Binding-site contacts:
Ligand atom C8 contacts residue ASP152 of chain 1.C at 3.5 Å.
Ligand atom N2 contacts residue ASP152 of chain 1.C at 4.5 Å.
Ligand atom C7 contacts residue ASP152 of chain 1.C at 4.5 Å.
Ligand atom C4 contacts residue ASN151 of chain 1.C at 4.3 Å.
Ligand atom C7 contacts residue ASN151 of chain 1.C at 3.2 Å.
Ligand atom O7 contacts residue ASN151 of chain 1.C at 3.0 Å (h-bond).
Ligand atom C2 contacts residue ASN151 of chain 1.C at 2.6 Å.
Ligand atom C1 contacts residue ASN151 of chain 1.C at 1.4 Å.
Ligand atom C3 contacts residue ASN151 of chain 1.C at 3.9 Å.
Ligand atom C5 contacts residue ASN151 of chain 1.C at 3.7 Å.
Ligand atom N2 contacts residue ASN151 of chain 1.C at 3.0 Å (h-bond).
Ligand atom O5 contacts residue ASN151 of chain 1.C at 2.3 Å (h-bond).
Ligand atom C8 contacts residue ASN151 of chain 1.C at 4.2 Å.

Sequence of chain 1.C:
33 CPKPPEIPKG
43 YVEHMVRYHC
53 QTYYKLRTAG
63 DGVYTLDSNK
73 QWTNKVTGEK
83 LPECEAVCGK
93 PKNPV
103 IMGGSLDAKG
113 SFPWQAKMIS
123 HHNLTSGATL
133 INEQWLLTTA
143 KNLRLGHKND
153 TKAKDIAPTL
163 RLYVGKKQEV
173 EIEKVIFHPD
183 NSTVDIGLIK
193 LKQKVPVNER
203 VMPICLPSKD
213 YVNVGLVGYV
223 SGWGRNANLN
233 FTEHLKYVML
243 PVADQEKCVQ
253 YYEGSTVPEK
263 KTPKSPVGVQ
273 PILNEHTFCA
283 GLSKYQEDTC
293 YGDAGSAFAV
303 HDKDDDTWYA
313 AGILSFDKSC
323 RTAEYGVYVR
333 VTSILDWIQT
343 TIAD

A protein and the small-molecule ligand that binds it are described below.
Small molecule (SMILES): CC(=O)N[C@@H]1[C@@H](O)[C@H](O)[C@@H](CO)O[C@H]1O